The protein below binds the small molecule below.
Small molecule (SMILES): CC(=O)N[C@@H]1[C@@H](O)[C@H](O)[C@@H](CO)O[C@H]1O

Sequence of chain 1.A:
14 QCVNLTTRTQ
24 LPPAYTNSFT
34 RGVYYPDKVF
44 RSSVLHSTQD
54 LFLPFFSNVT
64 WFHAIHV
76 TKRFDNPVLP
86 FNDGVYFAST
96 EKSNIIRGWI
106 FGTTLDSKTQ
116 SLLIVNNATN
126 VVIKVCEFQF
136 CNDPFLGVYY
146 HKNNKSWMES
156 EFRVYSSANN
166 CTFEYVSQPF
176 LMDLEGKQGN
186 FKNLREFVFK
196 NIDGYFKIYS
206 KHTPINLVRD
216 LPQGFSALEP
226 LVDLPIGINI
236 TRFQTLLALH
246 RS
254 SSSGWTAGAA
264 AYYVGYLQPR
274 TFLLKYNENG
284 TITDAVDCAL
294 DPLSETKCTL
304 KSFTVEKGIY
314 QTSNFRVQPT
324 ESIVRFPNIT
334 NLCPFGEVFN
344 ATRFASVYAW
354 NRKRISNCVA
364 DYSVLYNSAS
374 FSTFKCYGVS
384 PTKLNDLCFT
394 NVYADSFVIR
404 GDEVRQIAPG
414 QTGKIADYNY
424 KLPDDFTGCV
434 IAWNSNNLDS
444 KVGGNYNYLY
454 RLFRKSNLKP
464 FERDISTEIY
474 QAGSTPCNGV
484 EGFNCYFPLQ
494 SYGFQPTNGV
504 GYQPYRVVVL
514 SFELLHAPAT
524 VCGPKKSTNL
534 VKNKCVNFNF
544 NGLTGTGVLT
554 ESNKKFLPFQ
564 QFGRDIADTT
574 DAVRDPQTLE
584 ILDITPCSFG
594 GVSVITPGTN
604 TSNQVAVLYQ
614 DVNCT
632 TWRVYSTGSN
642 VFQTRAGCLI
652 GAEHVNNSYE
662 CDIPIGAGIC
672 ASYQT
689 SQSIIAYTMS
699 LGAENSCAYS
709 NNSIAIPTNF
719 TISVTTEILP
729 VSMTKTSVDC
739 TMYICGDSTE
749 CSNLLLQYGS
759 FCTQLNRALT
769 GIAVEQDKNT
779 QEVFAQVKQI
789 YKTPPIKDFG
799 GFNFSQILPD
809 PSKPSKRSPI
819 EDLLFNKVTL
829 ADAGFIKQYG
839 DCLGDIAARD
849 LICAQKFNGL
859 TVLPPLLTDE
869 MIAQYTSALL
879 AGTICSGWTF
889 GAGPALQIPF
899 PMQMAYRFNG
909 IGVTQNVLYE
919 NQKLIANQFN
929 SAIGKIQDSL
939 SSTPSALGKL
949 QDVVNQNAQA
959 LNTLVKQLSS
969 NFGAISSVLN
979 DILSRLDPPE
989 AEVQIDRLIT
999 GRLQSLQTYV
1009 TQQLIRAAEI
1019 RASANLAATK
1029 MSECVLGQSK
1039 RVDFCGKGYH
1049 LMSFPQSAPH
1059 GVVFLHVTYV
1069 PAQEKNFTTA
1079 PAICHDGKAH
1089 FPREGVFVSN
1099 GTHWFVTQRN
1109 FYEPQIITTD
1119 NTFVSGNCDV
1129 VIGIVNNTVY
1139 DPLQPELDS

Sequence of chain 1.B:
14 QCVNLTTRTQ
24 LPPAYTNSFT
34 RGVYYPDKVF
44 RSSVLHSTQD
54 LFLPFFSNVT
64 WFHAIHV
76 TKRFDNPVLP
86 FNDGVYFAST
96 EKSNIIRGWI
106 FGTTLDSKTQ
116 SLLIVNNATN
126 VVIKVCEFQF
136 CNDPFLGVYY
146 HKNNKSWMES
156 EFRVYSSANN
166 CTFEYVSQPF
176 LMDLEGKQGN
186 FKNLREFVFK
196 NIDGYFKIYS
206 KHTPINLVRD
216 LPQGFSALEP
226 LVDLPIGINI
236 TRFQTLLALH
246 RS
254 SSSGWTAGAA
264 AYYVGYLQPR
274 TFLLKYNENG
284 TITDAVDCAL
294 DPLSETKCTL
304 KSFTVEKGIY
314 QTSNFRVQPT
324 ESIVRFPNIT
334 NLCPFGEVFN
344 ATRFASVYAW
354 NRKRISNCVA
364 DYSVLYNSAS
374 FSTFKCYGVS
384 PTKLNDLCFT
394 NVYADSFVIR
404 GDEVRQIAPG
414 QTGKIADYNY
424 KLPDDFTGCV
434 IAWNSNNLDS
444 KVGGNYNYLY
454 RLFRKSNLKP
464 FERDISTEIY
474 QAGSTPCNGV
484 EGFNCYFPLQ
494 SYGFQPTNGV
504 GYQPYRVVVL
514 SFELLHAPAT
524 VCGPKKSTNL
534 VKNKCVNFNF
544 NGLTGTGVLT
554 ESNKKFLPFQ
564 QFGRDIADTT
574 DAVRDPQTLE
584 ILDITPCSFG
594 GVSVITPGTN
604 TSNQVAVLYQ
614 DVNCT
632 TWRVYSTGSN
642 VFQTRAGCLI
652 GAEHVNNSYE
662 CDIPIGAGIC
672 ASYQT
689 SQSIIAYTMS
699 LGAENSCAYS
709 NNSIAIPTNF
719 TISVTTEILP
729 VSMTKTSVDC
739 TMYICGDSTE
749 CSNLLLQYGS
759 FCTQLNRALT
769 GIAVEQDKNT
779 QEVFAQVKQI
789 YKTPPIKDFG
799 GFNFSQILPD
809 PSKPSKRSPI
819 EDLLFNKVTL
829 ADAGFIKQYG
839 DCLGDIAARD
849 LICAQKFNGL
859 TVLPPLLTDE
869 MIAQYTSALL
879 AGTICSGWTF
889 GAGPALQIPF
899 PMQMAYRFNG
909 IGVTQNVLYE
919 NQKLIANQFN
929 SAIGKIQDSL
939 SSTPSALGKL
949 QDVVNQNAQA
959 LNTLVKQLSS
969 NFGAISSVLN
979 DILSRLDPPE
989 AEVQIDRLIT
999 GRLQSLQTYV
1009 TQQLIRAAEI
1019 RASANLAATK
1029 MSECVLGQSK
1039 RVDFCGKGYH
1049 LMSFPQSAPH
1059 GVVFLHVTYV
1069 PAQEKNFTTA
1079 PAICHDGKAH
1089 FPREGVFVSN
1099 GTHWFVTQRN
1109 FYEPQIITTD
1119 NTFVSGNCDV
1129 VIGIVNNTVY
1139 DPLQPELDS

Binding-site contacts:
Ligand atom O7 contacts residue ASN616 of chain 1.A at 4.3 Å.
Ligand atom C8 contacts residue GLN644 of chain 1.A at 4.0 Å.
Ligand atom C7 contacts residue ASN616 of chain 1.A at 3.8 Å.
Ligand atom C5 contacts residue THR618 of chain 1.A at 4.5 Å.
Ligand atom C8 contacts residue ARG646 of chain 1.A at 4.0 Å.
Ligand atom O5 contacts residue THR618 of chain 1.A at 4.4 Å.
Ligand atom C1 contacts residue ASN616 of chain 1.A at 1.5 Å.
Ligand atom O6 contacts residue THR618 of chain 1.A at 3.9 Å.
Ligand atom C5 contacts residue ASN616 of chain 1.A at 3.8 Å.
Ligand atom C8 contacts residue THR645 of chain 1.A at 3.4 Å.
Ligand atom O5 contacts residue ASN616 of chain 1.A at 2.5 Å (h-bond).
Ligand atom C4 contacts residue ASN616 of chain 1.A at 4.3 Å.
Ligand atom O7 contacts residue ILE834 of chain 1.B at 4.1 Å.
Ligand atom C2 contacts residue ASN616 of chain 1.A at 2.5 Å.
Ligand atom C1 contacts residue THR618 of chain 1.A at 4.3 Å.
Ligand atom N2 contacts residue ASN616 of chain 1.A at 3.0 Å (h-bond).
Ligand atom C8 contacts residue ILE834 of chain 1.B at 3.8 Å (hydrophobic).
Ligand atom C3 contacts residue ASN616 of chain 1.A at 3.9 Å.
Ligand atom N2 contacts residue GLN644 of chain 1.A at 4.5 Å.
Ligand atom C7 contacts residue ILE834 of chain 1.B at 4.3 Å (hydrophobic).